Sequence of chain 1.M:
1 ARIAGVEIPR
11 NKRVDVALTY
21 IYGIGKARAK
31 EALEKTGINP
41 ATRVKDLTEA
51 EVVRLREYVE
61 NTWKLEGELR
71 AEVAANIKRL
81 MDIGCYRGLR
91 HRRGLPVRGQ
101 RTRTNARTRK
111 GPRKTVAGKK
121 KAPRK

Binding-site contacts:
Ligand atom N3 contacts residue A1 of chain 1.V at 2.6 Å (h-bond).
Ligand atom O2 contacts residue G3 of chain 1.V at 3.0 Å (h-bond).
Ligand atom N6 contacts residue G3 of chain 1.V at 3.2 Å (h-bond).
Ligand atom C5 contacts residue G3 of chain 1.V at 4.0 Å.
Ligand atom N3 contacts residue G3 of chain 1.V at 3.0 Å (h-bond).
Ligand atom C8 contacts residue A1 of chain 1.V at 4.2 Å.
Ligand atom O2 contacts residue A1 of chain 1.V at 3.0 Å (h-bond).
Ligand atom O4 contacts residue A1 of chain 1.V at 2.6 Å (h-bond).
Ligand atom N9 contacts residue A1 of chain 1.V at 3.6 Å.
Ligand atom C2 contacts residue U2 of chain 1.V at 3.8 Å.
Ligand atom N1 contacts residue U2 of chain 1.V at 2.7 Å (h-bond).
Ligand atom C4 contacts residue G3 of chain 1.V at 3.6 Å.
Ligand atom N6 contacts residue U2 of chain 1.V at 2.7 Å (h-bond).
Ligand atom O4 contacts residue U2 of chain 1.V at 4.2 Å.
Ligand atom C4 contacts residue U2 of chain 1.V at 4.3 Å.
Ligand atom C6 contacts residue A1 of chain 1.V at 3.5 Å.
Ligand atom C2 contacts residue U2 of chain 1.V at 3.5 Å.
Ligand atom N3 contacts residue A1 of chain 1.V at 3.3 Å.
Ligand atom C6 contacts residue G3 of chain 1.V at 3.4 Å.
Ligand atom C4 contacts residue A1 of chain 1.V at 3.2 Å.
Ligand atom N6 contacts residue A1 of chain 1.V at 3.9 Å.
Ligand atom N3 contacts residue G3 of chain 1.V at 3.5 Å (h-bond).
Ligand atom C6 contacts residue U2 of chain 1.V at 3.4 Å.
Ligand atom N4 contacts residue G3 of chain 1.V at 2.7 Å (h-bond).
Ligand atom C5 contacts residue A1 of chain 1.V at 3.6 Å.
Ligand atom C4 contacts residue A1 of chain 1.V at 3.4 Å.
Ligand atom C2 contacts residue A1 of chain 1.V at 3.2 Å.
Ligand atom N1 contacts residue A1 of chain 1.V at 3.5 Å.
Ligand atom C4 contacts residue G3 of chain 1.V at 3.9 Å.
Ligand atom C2 contacts residue G3 of chain 1.V at 3.3 Å.
Ligand atom O2' contacts residue LYS121 of chain 1.M at 4.3 Å.
Ligand atom N4 contacts residue U2 of chain 1.V at 4.1 Å.
Ligand atom C1' contacts residue A1 of chain 1.V at 3.8 Å.
Ligand atom N7 contacts residue A1 of chain 1.V at 4.2 Å.
Ligand atom N3 contacts residue U2 of chain 1.V at 3.8 Å.
Ligand atom N1 contacts residue G3 of chain 1.V at 3.1 Å (h-bond).
Ligand atom C2 contacts residue G3 of chain 1.V at 3.7 Å.
Ligand atom C2 contacts residue A1 of chain 1.V at 3.2 Å.
Ligand atom O4' contacts residue A1 of chain 1.V at 4.4 Å.
Ligand atom O2 contacts residue U2 of chain 1.V at 3.4 Å (h-bond).

The protein below binds the small molecule below.
Small molecule (SMILES): Nc1ccn([C@@H]2O[C@H](CO[P](=O)(O)O[C@H]3[C@@H](O)[C@H](n4ccc(N)nc4=O)O[C@@H]3CO[P](=O)(O)O[C@H]3[C@@H](O)[C@H](n4cnc5c(N)ncnc54)O[C@@H]3CO[P](=O)(O)O[C@H]3[C@@H](O)[C@H](n4ccc(=O)[nH]c4=O)O[C@@H]3CO[P](=O)(O)O[C@H]3[C@@H](O)[C@H](n4cnc5c(N)ncnc54)O[C@@H]3CO[P](=O)(O)O[C@H]3[C@@H](O)[C@H](n4cc(C=O)c(N)nc4=O)O[C@@H]3CO[P](=O)(O)O[C@H]3[C@@H](O)[C@H](n4ccc(N)nc4=O)O[C@@H]3CO[P](=O)(O)O[C@H]3[C@@H](O)[C@H](n4ccc(N)nc4=O)O[C@@H]3CO[P](=O)(O)O[C@H]3[C@@H](O)[C@H](n4cnc5c(=O)nc(N)[nH]c54)O[C@@H]3COP(=O)=O)[C@@H](O)[C@H]2O)c(=O)n1